Binding-site contacts:
Ligand atom S1 contacts residue CYS8 of chain 1.B at 2.1 Å (h-bond).
Ligand atom C2 contacts residue ILE6 of chain 1.B at 4.2 Å (hydrophobic).
Ligand atom S1 contacts residue LEU12 of chain 1.D at 3.8 Å.
Ligand atom S1 contacts residue THR11 of chain 1.D at 2.7 Å (h-bond).
Ligand atom S1 contacts residue LYS10 of chain 1.D at 3.9 Å.
Ligand atom C4 contacts residue CYS8 of chain 1.B at 3.1 Å (hydrophobic).
Ligand atom C4 contacts residue THR11 of chain 1.D at 4.4 Å.
Ligand atom C2 contacts residue LEU12 of chain 1.D at 4.2 Å (hydrophobic).
Ligand atom C6 contacts residue LYS10 of chain 1.D at 3.9 Å.
Ligand atom C4 contacts residue ILE6 of chain 1.B at 4.3 Å (hydrophobic).
Ligand atom C9 contacts residue LEU12 of chain 1.D at 4.0 Å (hydrophobic).

Sequence of chain 1.B:
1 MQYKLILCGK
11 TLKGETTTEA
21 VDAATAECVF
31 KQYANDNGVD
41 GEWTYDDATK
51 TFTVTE

Sequence of chain 1.D:
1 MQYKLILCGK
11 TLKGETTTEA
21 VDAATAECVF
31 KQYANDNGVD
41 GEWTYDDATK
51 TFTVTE

This small molecule binds to this protein.
Small molecule (SMILES): CC1(C)C=C(CSS(C)(=O)=O)C(C)(C)N1[O]